Sequence of chain 25.B:
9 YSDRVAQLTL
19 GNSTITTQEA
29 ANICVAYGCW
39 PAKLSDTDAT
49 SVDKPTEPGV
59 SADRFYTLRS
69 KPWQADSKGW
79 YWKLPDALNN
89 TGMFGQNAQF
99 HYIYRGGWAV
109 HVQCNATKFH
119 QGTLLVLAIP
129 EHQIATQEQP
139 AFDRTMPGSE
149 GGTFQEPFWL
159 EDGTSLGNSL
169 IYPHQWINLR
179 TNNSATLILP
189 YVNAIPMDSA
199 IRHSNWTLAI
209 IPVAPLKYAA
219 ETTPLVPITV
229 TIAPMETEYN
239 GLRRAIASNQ

Sequence of chain 26.A:
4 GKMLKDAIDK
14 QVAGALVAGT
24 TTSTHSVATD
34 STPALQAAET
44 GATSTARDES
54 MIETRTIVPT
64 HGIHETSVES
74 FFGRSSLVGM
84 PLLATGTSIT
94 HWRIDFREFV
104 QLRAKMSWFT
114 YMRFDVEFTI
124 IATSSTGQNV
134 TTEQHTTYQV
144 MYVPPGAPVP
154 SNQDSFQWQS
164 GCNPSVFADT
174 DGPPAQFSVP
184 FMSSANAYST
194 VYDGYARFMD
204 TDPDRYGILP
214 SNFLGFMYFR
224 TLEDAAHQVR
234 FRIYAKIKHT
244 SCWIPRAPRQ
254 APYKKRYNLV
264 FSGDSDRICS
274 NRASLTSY

Binding-site contacts:
Ligand atom C8 contacts residue TRP38 of chain 25.B at 4.3 Å (hydrophobic).
Ligand atom N6 contacts residue TRP38 of chain 25.B at 4.0 Å.
Ligand atom N3 contacts residue TRP38 of chain 25.B at 3.2 Å.
Ligand atom C6 contacts residue TRP38 of chain 25.B at 3.6 Å (hydrophobic).
Ligand atom C1' contacts residue TRP38 of chain 25.B at 4.0 Å (hydrophobic).
Ligand atom N7 contacts residue TRP38 of chain 25.B at 4.2 Å.
Ligand atom N9 contacts residue TRP38 of chain 25.B at 3.7 Å.
Ligand atom C4 contacts residue TRP38 of chain 25.B at 3.5 Å (hydrophobic).
Ligand atom O2' contacts residue TRP38 of chain 25.B at 4.2 Å.
Ligand atom N1 contacts residue TRP38 of chain 25.B at 3.3 Å.
Ligand atom O2' contacts residue HIS28 of chain 26.A at 3.2 Å (h-bond).
Ligand atom C5 contacts residue TRP38 of chain 25.B at 3.7 Å (hydrophobic).
Ligand atom N6 contacts residue VAL30 of chain 26.A at 4.3 Å.
Ligand atom C2 contacts residue TRP38 of chain 25.B at 3.1 Å (hydrophobic).

The protein below binds the small molecule below.
Small molecule (SMILES): Nc1ncnc2c1ncn2[C@@H]1O[C@H](COP(=O)=O)[C@@H](O[P](=O)(O)OC[C@H]2O[C@@H](n3ccc(=O)[nH]c3=O)[C@H](O)[C@@H]2O)[C@H]1O